Binding-site contacts:
Ligand atom C3 contacts residue ASN85 of chain 1.K at 3.9 Å.
Ligand atom C5 contacts residue ASN85 of chain 1.K at 3.7 Å.
Ligand atom O5 contacts residue ASN85 of chain 1.K at 2.4 Å (h-bond).
Ligand atom C1 contacts residue ASN85 of chain 1.K at 1.5 Å.
Ligand atom C7 contacts residue ASN85 of chain 1.K at 4.3 Å.
Ligand atom C4 contacts residue ASN85 of chain 1.K at 4.2 Å.
Ligand atom C2 contacts residue ASN85 of chain 1.K at 2.5 Å.
Ligand atom C6 contacts residue SER87 of chain 1.K at 4.0 Å.
Ligand atom C1 contacts residue SER87 of chain 1.K at 3.5 Å.
Ligand atom O5 contacts residue SER87 of chain 1.K at 3.4 Å (h-bond).
Ligand atom N2 contacts residue ASN85 of chain 1.K at 3.2 Å (h-bond).
Ligand atom C5 contacts residue SER87 of chain 1.K at 3.6 Å.

A protein and the small-molecule ligand that binds it are described below.
Small molecule (SMILES): CC(=O)N[C@@H]1[C@@H](O)[C@H](O)[C@@H](CO)O[C@H]1O

Sequence of chain 1.K:
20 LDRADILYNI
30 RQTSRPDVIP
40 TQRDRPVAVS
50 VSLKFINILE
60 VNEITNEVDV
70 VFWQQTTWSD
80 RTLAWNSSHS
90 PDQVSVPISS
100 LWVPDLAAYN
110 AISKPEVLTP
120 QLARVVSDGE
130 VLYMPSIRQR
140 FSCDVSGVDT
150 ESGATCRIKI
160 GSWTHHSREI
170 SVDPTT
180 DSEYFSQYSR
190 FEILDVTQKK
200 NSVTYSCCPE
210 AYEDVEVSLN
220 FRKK